Binding-site contacts:
Ligand atom C8 contacts residue LYS159 of chain 1.N at 4.5 Å.
Ligand atom O5 contacts residue ASN103 of chain 1.N at 2.4 Å (h-bond).
Ligand atom C2 contacts residue ASN103 of chain 1.N at 2.5 Å.
Ligand atom C6 contacts residue ARG113 of chain 1.N at 4.1 Å.
Ligand atom N2 contacts residue ASN103 of chain 1.N at 3.0 Å (h-bond).
Ligand atom O7 contacts residue ASN103 of chain 1.N at 3.1 Å (h-bond).
Ligand atom C5 contacts residue ASN103 of chain 1.N at 3.7 Å.
Ligand atom O5 contacts residue ARG113 of chain 1.N at 3.3 Å.
Ligand atom C7 contacts residue ASN103 of chain 1.N at 3.3 Å.
Ligand atom C7 contacts residue LYS117 of chain 1.N at 4.4 Å.
Ligand atom C8 contacts residue TYR161 of chain 1.N at 4.2 Å (hydrophobic).
Ligand atom C4 contacts residue ASN103 of chain 1.N at 4.2 Å.
Ligand atom C5 contacts residue ARG113 of chain 1.N at 4.2 Å.
Ligand atom C3 contacts residue ASN103 of chain 1.N at 3.8 Å.
Ligand atom C8 contacts residue LYS117 of chain 1.N at 3.2 Å.
Ligand atom C6 contacts residue ASP110 of chain 1.N at 3.7 Å.
Ligand atom C7 contacts residue THR102 of chain 1.N at 4.3 Å.
Ligand atom C1 contacts residue ARG113 of chain 1.N at 3.9 Å.
Ligand atom O6 contacts residue ASP110 of chain 1.N at 4.4 Å.
Ligand atom C8 contacts residue THR102 of chain 1.N at 3.6 Å.
Ligand atom O7 contacts residue THR102 of chain 1.N at 4.3 Å.
Ligand atom C8 contacts residue ASN103 of chain 1.N at 3.7 Å.
Ligand atom C8 contacts residue CYS101 of chain 1.N at 3.7 Å (hydrophobic).
Ligand atom C1 contacts residue ASN103 of chain 1.N at 1.4 Å.

This protein binds this small molecule.
Small molecule (SMILES): CC(=O)N[C@@H]1[C@@H](O)[C@H](O)[C@@H](CO)O[C@H]1O

Sequence of chain 1.N:
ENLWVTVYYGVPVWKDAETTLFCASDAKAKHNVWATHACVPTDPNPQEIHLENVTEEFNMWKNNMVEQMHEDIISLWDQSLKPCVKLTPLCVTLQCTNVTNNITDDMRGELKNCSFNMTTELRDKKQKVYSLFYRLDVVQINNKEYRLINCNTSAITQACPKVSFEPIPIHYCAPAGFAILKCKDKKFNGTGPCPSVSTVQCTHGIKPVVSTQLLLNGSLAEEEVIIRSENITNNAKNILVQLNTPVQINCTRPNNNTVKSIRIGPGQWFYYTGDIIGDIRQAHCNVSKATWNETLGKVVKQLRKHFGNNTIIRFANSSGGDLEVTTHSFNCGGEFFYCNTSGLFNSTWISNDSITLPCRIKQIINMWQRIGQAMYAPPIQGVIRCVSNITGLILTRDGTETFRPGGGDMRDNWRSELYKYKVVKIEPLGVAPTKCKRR